This protein binds this small molecule.
Small molecule (SMILES): Cc1ncnc2c1ncn2[C@H]1C[C@H](O)[C@@H](CO)O1

Sequence of chain 2.A:
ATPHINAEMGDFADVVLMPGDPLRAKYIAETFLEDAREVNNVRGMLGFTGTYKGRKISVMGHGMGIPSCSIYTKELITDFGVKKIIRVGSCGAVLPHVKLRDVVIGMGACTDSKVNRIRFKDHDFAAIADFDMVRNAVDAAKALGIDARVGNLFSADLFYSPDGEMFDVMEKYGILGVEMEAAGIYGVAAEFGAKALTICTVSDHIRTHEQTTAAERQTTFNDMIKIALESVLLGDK

Sequence of chain 1.A:
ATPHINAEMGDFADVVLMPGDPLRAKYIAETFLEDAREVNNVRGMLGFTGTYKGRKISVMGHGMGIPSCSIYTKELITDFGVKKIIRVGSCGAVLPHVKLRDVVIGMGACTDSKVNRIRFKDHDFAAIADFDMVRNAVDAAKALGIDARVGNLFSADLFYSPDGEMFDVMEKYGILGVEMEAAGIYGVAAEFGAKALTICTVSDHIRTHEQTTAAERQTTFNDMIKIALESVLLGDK

Binding-site contacts:
Ligand atom C5' contacts residue MET181 of chain 2.A at 3.8 Å (hydrophobic).
Ligand atom C5' contacts residue MET65 of chain 2.A at 3.3 Å (hydrophobic).
Ligand atom C5 contacts residue VAL179 of chain 2.A at 3.6 Å (hydrophobic).
Ligand atom C6' contacts residue ASP205 of chain 2.A at 3.3 Å.
Ligand atom C2 contacts residue PHE160 of chain 2.A at 3.6 Å (hydrophobic).
Ligand atom C4' contacts residue PO41 of chain 2.D at 3.5 Å.
Ligand atom C5 contacts residue PHE160 of chain 2.A at 3.8 Å (hydrophobic).
Ligand atom N7 contacts residue CYS92 of chain 2.A at 3.8 Å.
Ligand atom C1' contacts residue PO41 of chain 2.D at 3.4 Å.
Ligand atom C8 contacts residue CYS92 of chain 2.A at 3.8 Å (hydrophobic).
Ligand atom C2' contacts residue GLU182 of chain 2.A at 3.7 Å.
Ligand atom O5' contacts residue PHE160 of chain 2.A at 3.5 Å.
Ligand atom N7 contacts residue GLY93 of chain 2.A at 3.7 Å.
Ligand atom O3' contacts residue GLU182 of chain 2.A at 2.5 Å (salt-bridge).
Ligand atom O4' contacts residue ARG44 of chain 1.A at 3.6 Å.
Ligand atom N3 contacts residue VAL179 of chain 2.A at 3.7 Å.
Ligand atom C4' contacts residue ARG44 of chain 1.A at 3.8 Å.
Ligand atom C5' contacts residue PHE160 of chain 2.A at 3.8 Å (hydrophobic).
Ligand atom C2' contacts residue MET181 of chain 2.A at 3.7 Å (hydrophobic).
Ligand atom O5' contacts residue HIS5 of chain 1.A at 2.7 Å (h-bond).
Ligand atom N3 contacts residue PHE160 of chain 2.A at 3.8 Å.
Ligand atom C3' contacts residue MET181 of chain 2.A at 3.8 Å (hydrophobic).
Ligand atom C4' contacts residue MET65 of chain 2.A at 3.4 Å (hydrophobic).
Ligand atom C4 contacts residue VAL179 of chain 2.A at 3.5 Å (hydrophobic).
Ligand atom C6 contacts residue PHE160 of chain 2.A at 3.7 Å (hydrophobic).
Ligand atom C8 contacts residue SER91 of chain 2.A at 3.5 Å.
Ligand atom C5' contacts residue HIS5 of chain 1.A at 3.7 Å.
Ligand atom O4' contacts residue PO41 of chain 2.D at 3.3 Å (h-bond).
Ligand atom C3' contacts residue PO41 of chain 2.D at 3.6 Å.
Ligand atom O5' contacts residue MET65 of chain 2.A at 3.2 Å.
Ligand atom O4' contacts residue SER91 of chain 2.A at 3.5 Å (h-bond).
Ligand atom N3 contacts residue GLU180 of chain 2.A at 3.6 Å.
Ligand atom C2' contacts residue PO41 of chain 2.D at 3.3 Å.
Ligand atom O3' contacts residue PO41 of chain 2.D at 2.8 Å (h-bond).
Ligand atom N1 contacts residue PHE160 of chain 2.A at 3.8 Å.
Ligand atom C1' contacts residue SER91 of chain 2.A at 3.4 Å.
Ligand atom N7 contacts residue ASP205 of chain 2.A at 3.4 Å (salt-bridge).
Ligand atom N7 contacts residue SER204 of chain 2.A at 3.8 Å.
Ligand atom N3 contacts residue MET181 of chain 2.A at 3.5 Å.
Ligand atom C3' contacts residue GLU182 of chain 2.A at 3.6 Å.